A small-molecule ligand and the protein it binds are described below.
Small molecule (SMILES): CC(=O)N[C@@H]1[C@@H](O)[C@H](O)[C@@H](CO)O[C@H]1O

Sequence of chain 1.B:
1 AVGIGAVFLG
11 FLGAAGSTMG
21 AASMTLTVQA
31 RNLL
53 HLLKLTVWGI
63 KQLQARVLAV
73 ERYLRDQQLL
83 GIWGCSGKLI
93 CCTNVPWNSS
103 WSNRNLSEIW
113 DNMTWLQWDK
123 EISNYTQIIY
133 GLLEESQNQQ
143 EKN

Binding-site contacts:
Ligand atom C2 contacts residue ASN107 of chain 1.B at 2.5 Å.
Ligand atom C3 contacts residue ASN107 of chain 1.B at 3.8 Å.
Ligand atom C7 contacts residue ASN107 of chain 1.B at 3.3 Å.
Ligand atom N2 contacts residue ASN107 of chain 1.B at 3.0 Å (h-bond).
Ligand atom C1 contacts residue ASN107 of chain 1.B at 1.4 Å.
Ligand atom C4 contacts residue ASN107 of chain 1.B at 4.2 Å.
Ligand atom O7 contacts residue ASN107 of chain 1.B at 3.3 Å (h-bond).
Ligand atom C5 contacts residue ASN107 of chain 1.B at 3.6 Å.
Ligand atom O5 contacts residue ASN107 of chain 1.B at 2.3 Å (h-bond).